Binding-site contacts:
Ligand atom C2 contacts residue PHE95 of chain 1.B at 4.1 Å (hydrophobic).
Ligand atom O2 contacts residue PHE95 of chain 1.B at 4.1 Å.
Ligand atom C9 contacts residue PHE95 of chain 1.B at 4.1 Å (hydrophobic).
Ligand atom C6 contacts residue PHE95 of chain 1.B at 4.2 Å (hydrophobic).
Ligand atom O5 contacts residue PHE95 of chain 1.B at 4.5 Å.
Ligand atom O7 contacts residue PHE95 of chain 1.B at 3.7 Å.
Ligand atom C11 contacts residue PRO92 of chain 1.B at 3.7 Å (hydrophobic).
Ligand atom O2 contacts residue GLU99 of chain 1.B at 3.5 Å (salt-bridge).
Ligand atom C3 contacts residue PHE95 of chain 1.B at 4.2 Å (hydrophobic).
Ligand atom C57 contacts residue LEU91 of chain 1.B at 4.2 Å (hydrophobic).
Ligand atom O4 contacts residue GLU99 of chain 1.B at 3.1 Å (salt-bridge).
Ligand atom O61 contacts residue PRO92 of chain 1.B at 3.5 Å.
Ligand atom C4 contacts residue PHE95 of chain 1.B at 3.9 Å (hydrophobic).
Ligand atom C9 contacts residue PRO92 of chain 1.B at 4.3 Å (hydrophobic).
Ligand atom C57 contacts residue PHE95 of chain 1.B at 4.1 Å (hydrophobic).
Ligand atom C57 contacts residue PRO92 of chain 1.B at 3.6 Å (hydrophobic).
Ligand atom C7 contacts residue GLU99 of chain 1.B at 3.5 Å.
Ligand atom C8 contacts residue GLU99 of chain 1.B at 4.1 Å.
Ligand atom O2 contacts residue ASN96 of chain 1.B at 3.9 Å.

Sequence of chain 1.B:
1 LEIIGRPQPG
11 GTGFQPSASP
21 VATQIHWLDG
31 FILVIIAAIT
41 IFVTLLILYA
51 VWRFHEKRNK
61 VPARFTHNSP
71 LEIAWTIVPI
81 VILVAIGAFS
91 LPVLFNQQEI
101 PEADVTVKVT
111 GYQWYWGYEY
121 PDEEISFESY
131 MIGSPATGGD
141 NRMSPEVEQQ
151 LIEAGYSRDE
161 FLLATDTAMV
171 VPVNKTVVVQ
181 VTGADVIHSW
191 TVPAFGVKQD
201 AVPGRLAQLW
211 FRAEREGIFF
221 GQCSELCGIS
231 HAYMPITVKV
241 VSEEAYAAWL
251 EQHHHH

The protein below binds the small molecule below.
Small molecule (SMILES): CCCCCCCCCCO[C@@H]1O[C@H](CO)[C@@H](O[C@H]2O[C@H](CO)[C@@H](O)[C@H](O)[C@H]2O)[C@H](O)[C@H]1O